Binding-site contacts:
Ligand atom C3 contacts residue GLU672 of chain 1.A at 3.3 Å.
Ligand atom C15 contacts residue PHE285 of chain 1.A at 3.1 Å (hydrophobic).
Ligand atom C2 contacts residue GLU672 of chain 1.A at 3.7 Å.
Ligand atom C7 contacts residue LEU136 of chain 1.A at 3.6 Å (hydrophobic).
Ligand atom C11 contacts residue ASN282 of chain 1.A at 3.1 Å.
Ligand atom O3 contacts residue GLU672 of chain 1.A at 2.7 Å (salt-bridge).
Ligand atom O3 contacts residue GLY675 of chain 1.A at 2.9 Å (h-bond).
Ligand atom C12 contacts residue HIS341 of chain 1.A at 3.7 Å.
Ligand atom C5 contacts residue GLY135 of chain 1.A at 3.7 Å.
Ligand atom C12 contacts residue ASN282 of chain 1.A at 3.6 Å.
Ligand atom O5 contacts residue LEU136 of chain 1.A at 3.7 Å.
Ligand atom C18 contacts residue ASN284 of chain 1.A at 3.4 Å.
Ligand atom N1 contacts residue HIS377 of chain 1.A at 3.5 Å (h-bond).
Ligand atom C10 contacts residue GLU88 of chain 1.A at 3.5 Å.
Ligand atom C7 contacts residue ASN284 of chain 1.A at 3.4 Å.
Ligand atom C8 contacts residue ASN284 of chain 1.A at 3.4 Å.
Ligand atom O5 contacts residue HIS377 of chain 1.A at 3.6 Å (h-bond).
Ligand atom O6 contacts residue HIS377 of chain 1.A at 2.6 Å (h-bond).
Ligand atom C6 contacts residue HIS377 of chain 1.A at 3.5 Å.
Ligand atom O3 contacts residue ALA673 of chain 1.A at 3.3 Å (h-bond).
Ligand atom C9 contacts residue ASN284 of chain 1.A at 3.6 Å.
Ligand atom C16 contacts residue ALA383 of chain 1.A at 3.4 Å (hydrophobic).
Ligand atom C3 contacts residue GLY675 of chain 1.A at 3.6 Å.
Ligand atom C14 contacts residue PHE285 of chain 1.A at 3.2 Å (hydrophobic).
Ligand atom O6 contacts residue ASN484 of chain 1.A at 2.8 Å (h-bond).
Ligand atom O4 contacts residue GLY675 of chain 1.A at 2.8 Å (h-bond).
Ligand atom C15 contacts residue ALA383 of chain 1.A at 3.4 Å (hydrophobic).
Ligand atom C10 contacts residue ASN282 of chain 1.A at 3.4 Å.
Ligand atom O2 contacts residue TYR573 of chain 1.A at 3.0 Å (h-bond).
Ligand atom C11 contacts residue GLU88 of chain 1.A at 3.5 Å.
Ligand atom O8 contacts residue ASN284 of chain 1.A at 3.1 Å (h-bond).
Ligand atom O2 contacts residue GLU672 of chain 1.A at 3.0 Å (salt-bridge).
Ligand atom O4 contacts residue ASN484 of chain 1.A at 3.5 Å (h-bond).
Ligand atom O3 contacts residue SER674 of chain 1.A at 2.9 Å (h-bond).
Ligand atom C6 contacts residue ASN484 of chain 1.A at 3.3 Å.
Ligand atom O4 contacts residue SER674 of chain 1.A at 3.6 Å.
Ligand atom C6 contacts residue GLY135 of chain 1.A at 3.7 Å.
Ligand atom C2 contacts residue HIS377 of chain 1.A at 3.4 Å.
Ligand atom O7 contacts residue LEU136 of chain 1.A at 3.1 Å (h-bond).
Ligand atom C4 contacts residue GLY675 of chain 1.A at 3.6 Å.

This protein binds this small molecule.
Small molecule (SMILES): O=C(Nc1ccc2ccccc2c1)C(=O)N[C@@H]1O[C@H](CO)[C@@H](O)[C@H](O)[C@H]1O

Sequence of chain 1.A:
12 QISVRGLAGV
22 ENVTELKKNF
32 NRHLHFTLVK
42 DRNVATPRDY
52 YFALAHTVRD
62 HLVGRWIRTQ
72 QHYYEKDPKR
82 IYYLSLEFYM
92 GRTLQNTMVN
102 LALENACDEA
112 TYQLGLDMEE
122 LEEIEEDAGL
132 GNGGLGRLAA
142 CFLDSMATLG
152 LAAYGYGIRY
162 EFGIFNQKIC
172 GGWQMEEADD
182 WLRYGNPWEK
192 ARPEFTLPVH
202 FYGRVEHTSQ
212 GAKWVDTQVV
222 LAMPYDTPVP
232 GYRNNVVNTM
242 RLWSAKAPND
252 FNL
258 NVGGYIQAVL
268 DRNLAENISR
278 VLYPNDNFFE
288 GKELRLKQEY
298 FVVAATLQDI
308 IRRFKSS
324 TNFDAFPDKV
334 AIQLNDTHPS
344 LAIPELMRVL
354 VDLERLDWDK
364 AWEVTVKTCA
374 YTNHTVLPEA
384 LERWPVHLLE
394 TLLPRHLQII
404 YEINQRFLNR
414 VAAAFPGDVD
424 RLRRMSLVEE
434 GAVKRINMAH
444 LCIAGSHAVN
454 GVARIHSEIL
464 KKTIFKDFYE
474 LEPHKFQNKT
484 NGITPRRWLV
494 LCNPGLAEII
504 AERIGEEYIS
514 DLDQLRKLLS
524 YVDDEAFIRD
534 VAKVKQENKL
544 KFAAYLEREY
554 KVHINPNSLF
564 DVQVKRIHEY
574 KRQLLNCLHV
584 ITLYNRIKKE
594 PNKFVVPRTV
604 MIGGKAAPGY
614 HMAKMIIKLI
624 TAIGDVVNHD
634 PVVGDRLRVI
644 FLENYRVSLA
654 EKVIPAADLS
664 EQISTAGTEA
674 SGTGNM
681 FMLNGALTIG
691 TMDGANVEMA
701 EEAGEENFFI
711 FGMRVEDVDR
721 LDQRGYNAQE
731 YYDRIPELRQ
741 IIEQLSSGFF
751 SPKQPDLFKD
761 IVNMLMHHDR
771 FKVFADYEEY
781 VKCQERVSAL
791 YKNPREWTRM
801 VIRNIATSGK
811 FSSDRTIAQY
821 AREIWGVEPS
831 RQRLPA